The small molecule below binds the protein below.
Small molecule (SMILES): CC(=O)N[C@@H]1[C@@H](O)[C@H](O)[C@@H](CO)O[C@H]1O

Sequence of chain 1.B:
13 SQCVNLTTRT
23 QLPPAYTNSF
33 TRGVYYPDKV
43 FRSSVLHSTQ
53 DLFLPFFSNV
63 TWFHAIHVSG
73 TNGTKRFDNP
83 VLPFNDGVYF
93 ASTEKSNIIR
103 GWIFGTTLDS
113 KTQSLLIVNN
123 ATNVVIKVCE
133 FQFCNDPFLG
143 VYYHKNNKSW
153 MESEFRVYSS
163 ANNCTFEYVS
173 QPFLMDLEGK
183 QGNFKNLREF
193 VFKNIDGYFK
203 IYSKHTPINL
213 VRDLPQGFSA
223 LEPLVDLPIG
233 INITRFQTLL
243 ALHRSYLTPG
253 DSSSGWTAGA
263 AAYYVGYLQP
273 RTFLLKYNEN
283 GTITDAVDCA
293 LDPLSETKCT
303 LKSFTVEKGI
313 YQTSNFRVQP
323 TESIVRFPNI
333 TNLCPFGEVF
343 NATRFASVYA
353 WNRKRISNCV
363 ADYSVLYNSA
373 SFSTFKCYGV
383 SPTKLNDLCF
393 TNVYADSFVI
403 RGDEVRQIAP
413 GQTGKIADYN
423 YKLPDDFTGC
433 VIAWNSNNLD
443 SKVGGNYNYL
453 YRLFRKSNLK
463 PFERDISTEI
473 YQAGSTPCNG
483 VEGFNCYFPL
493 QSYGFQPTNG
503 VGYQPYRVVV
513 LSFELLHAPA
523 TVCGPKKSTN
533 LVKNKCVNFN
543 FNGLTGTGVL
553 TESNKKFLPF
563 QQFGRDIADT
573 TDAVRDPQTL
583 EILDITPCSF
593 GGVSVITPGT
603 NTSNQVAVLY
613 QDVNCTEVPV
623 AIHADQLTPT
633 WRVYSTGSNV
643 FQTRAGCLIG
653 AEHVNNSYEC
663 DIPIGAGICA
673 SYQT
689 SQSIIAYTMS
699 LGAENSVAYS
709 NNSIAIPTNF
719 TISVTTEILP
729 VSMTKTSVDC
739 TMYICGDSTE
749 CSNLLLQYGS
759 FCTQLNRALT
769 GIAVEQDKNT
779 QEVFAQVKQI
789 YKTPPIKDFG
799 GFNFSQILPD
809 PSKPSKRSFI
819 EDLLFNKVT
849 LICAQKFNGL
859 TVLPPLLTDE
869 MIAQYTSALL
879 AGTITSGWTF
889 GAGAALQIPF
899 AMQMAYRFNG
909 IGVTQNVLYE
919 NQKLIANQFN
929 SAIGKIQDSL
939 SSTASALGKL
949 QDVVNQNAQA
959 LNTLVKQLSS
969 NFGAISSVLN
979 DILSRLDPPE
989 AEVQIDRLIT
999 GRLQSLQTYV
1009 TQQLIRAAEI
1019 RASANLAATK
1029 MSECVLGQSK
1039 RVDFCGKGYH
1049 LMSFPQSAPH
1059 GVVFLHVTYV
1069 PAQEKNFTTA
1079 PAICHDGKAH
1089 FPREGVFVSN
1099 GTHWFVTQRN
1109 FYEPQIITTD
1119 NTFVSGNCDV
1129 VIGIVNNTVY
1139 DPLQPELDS

Binding-site contacts:
Ligand atom N2 contacts residue ASN61 of chain 1.B at 2.8 Å (h-bond).
Ligand atom C6 contacts residue TYR28 of chain 1.B at 4.2 Å (hydrophobic).
Ligand atom C1 contacts residue ASN61 of chain 1.B at 1.4 Å.
Ligand atom C1 contacts residue TYR28 of chain 1.B at 4.0 Å (hydrophobic).
Ligand atom O7 contacts residue THR630 of chain 1.B at 3.5 Å.
Ligand atom O6 contacts residue TYR28 of chain 1.B at 3.8 Å.
Ligand atom O7 contacts residue ASN61 of chain 1.B at 3.8 Å.
Ligand atom C3 contacts residue ASN61 of chain 1.B at 3.8 Å.
Ligand atom C5 contacts residue ASN61 of chain 1.B at 3.7 Å.
Ligand atom C8 contacts residue ASN61 of chain 1.B at 3.7 Å.
Ligand atom C4 contacts residue ASN61 of chain 1.B at 4.2 Å.
Ligand atom C7 contacts residue THR630 of chain 1.B at 3.8 Å.
Ligand atom C2 contacts residue ASN61 of chain 1.B at 2.5 Å.
Ligand atom C7 contacts residue ASN61 of chain 1.B at 3.4 Å.
Ligand atom C8 contacts residue PHE59 of chain 1.B at 3.9 Å (hydrophobic).
Ligand atom C8 contacts residue THR630 of chain 1.B at 3.2 Å.
Ligand atom O5 contacts residue TYR28 of chain 1.B at 3.8 Å.
Ligand atom O5 contacts residue ASN61 of chain 1.B at 2.4 Å (h-bond).